Sequence of chain 1.B:
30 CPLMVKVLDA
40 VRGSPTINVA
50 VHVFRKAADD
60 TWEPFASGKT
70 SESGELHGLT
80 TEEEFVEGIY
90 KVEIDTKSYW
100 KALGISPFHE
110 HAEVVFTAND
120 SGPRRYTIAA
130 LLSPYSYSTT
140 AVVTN

A protein and the small-molecule ligand that binds it are described below.
Small molecule (SMILES): O=C(O)C1(c2ccc(-c3ccc(Cl)c(Cl)c3)c(F)c2)CC1

Binding-site contacts:
Ligand atom CAR contacts residue H501 of chain 2.D at 0.3 Å.
Ligand atom CAM contacts residue LYS35 of chain 1.B at 3.2 Å.
Ligand atom CAU contacts residue LYS35 of chain 2.B at 3.6 Å.
Ligand atom CAJ contacts residue H501 of chain 2.D at 1.0 Å.
Ligand atom CL2 contacts residue SER137 of chain 1.B at 3.4 Å.
Ligand atom CAH contacts residue H501 of chain 2.D at 1.0 Å.
Ligand atom CAO contacts residue H501 of chain 2.D at 0.6 Å.
Ligand atom CAO contacts residue ALA128 of chain 2.B at 3.3 Å (hydrophobic).
Ligand atom CAF contacts residue H501 of chain 2.D at 0.6 Å.
Ligand atom CAQ contacts residue H501 of chain 2.D at 0.6 Å.
Ligand atom CL1 contacts residue THR138 of chain 1.B at 3.6 Å.
Ligand atom CL1 contacts residue H501 of chain 2.D at 1.9 Å.
Ligand atom OAA contacts residue LYS35 of chain 2.B at 3.2 Å.
Ligand atom CL2 contacts residue SER137 of chain 2.B at 3.5 Å.
Ligand atom CAM contacts residue H501 of chain 2.D at 1.1 Å.
Ligand atom CAT contacts residue H501 of chain 2.D at 0.3 Å.
Ligand atom CAJ contacts residue ALA128 of chain 2.B at 3.5 Å (hydrophobic).
Ligand atom OAB contacts residue H501 of chain 2.D at 0.7 Å.
Ligand atom CAU contacts residue LYS35 of chain 1.B at 3.5 Å.
Ligand atom CAL contacts residue LYS35 of chain 2.B at 3.4 Å.
Ligand atom CAU contacts residue H501 of chain 2.D at 0.7 Å.
Ligand atom CAK contacts residue H501 of chain 2.D at 0.5 Å.
Ligand atom CAN contacts residue H501 of chain 2.D at 0.5 Å.
Ligand atom CAI contacts residue H501 of chain 2.D at 0.6 Å.
Ligand atom CAN contacts residue LYS35 of chain 2.B at 3.4 Å.
Ligand atom OAA contacts residue LYS35 of chain 1.B at 3.2 Å.
Ligand atom CL2 contacts residue LEU130 of chain 2.B at 3.4 Å.
Ligand atom CAH contacts residue LEU37 of chain 1.B at 3.6 Å (hydrophobic).
Ligand atom FAC contacts residue ALA128 of chain 2.B at 2.9 Å.
Ligand atom CAS contacts residue H501 of chain 2.D at 1.2 Å.
Ligand atom CAG contacts residue H501 of chain 2.D at 0.5 Å.
Ligand atom CAN contacts residue LYS35 of chain 1.B at 3.4 Å.
Ligand atom FAC contacts residue H501 of chain 2.D at 1.6 Å.
Ligand atom CAP contacts residue H501 of chain 2.D at 0.7 Å.
Ligand atom CAL contacts residue H501 of chain 2.D at 1.1 Å.
Ligand atom FAC contacts residue ALA129 of chain 2.B at 3.3 Å.
Ligand atom OAA contacts residue H501 of chain 2.D at 0.1 Å (h-bond).
Ligand atom CL1 contacts residue SER137 of chain 1.B at 3.3 Å.
Ligand atom OAB contacts residue LYS35 of chain 2.B at 3.6 Å.
Ligand atom CL2 contacts residue H501 of chain 2.D at 0.9 Å.

Sequence of chain 2.B:
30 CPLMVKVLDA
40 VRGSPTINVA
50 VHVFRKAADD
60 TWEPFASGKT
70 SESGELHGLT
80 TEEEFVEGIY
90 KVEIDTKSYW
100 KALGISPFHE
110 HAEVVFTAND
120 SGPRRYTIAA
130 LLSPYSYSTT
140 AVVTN